Sequence of chain 1.B:
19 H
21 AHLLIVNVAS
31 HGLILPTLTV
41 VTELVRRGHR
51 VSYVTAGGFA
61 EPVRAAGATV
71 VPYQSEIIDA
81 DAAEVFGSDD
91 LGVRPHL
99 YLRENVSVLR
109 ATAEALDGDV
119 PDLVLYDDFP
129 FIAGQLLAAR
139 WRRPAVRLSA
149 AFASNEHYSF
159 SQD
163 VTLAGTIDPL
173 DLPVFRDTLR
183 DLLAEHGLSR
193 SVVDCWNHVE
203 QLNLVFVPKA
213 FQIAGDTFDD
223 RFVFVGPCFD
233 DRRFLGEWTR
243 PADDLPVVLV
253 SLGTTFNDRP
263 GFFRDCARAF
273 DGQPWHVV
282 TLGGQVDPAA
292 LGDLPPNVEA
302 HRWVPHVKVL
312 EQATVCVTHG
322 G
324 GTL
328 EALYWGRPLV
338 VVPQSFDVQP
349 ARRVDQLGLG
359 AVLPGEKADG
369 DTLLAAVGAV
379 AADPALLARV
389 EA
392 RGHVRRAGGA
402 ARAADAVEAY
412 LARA

A protein and the small-molecule ligand that binds it are described below.
Small molecule (SMILES): COC(=O)NC1=C2/C(=C\CSSSC)[C@](O)(C#C/C=C\C#C[C@@H]2O[C@@H]2O[C@H](C)[C@@H](NO)[C@H](O)[C@H]2O)CC1=O

Binding-site contacts:
Ligand atom C6 contacts residue HIS96 of chain 1.B at 3.8 Å.
Ligand atom S3 contacts residue VAL85 of chain 1.B at 3.8 Å.
Ligand atom C12 contacts residue MSE162 of chain 1.B at 3.6 Å.
Ligand atom C1 contacts residue TYR99 of chain 1.B at 3.9 Å (hydrophobic).
Ligand atom C24 contacts residue PHE258 of chain 1.B at 3.6 Å (hydrophobic).
Ligand atom C17 contacts residue TYR99 of chain 1.B at 3.8 Å (hydrophobic).
Ligand atom C13 contacts residue PHE343 of chain 1.B at 3.6 Å (hydrophobic).
Ligand atom C10 contacts residue HIS96 of chain 1.B at 3.7 Å.
Ligand atom C11 contacts residue PHE86 of chain 1.B at 3.7 Å (hydrophobic).
Ligand atom C9 contacts residue HIS96 of chain 1.B at 3.5 Å.
Ligand atom O3 contacts residue SER159 of chain 1.B at 3.9 Å.
Ligand atom C10 contacts residue PHE86 of chain 1.B at 3.8 Å (hydrophobic).
Ligand atom C7 contacts residue TYR99 of chain 1.B at 3.8 Å (hydrophobic).
Ligand atom C18 contacts residue PHE86 of chain 1.B at 3.7 Å (hydrophobic).
Ligand atom C13 contacts residue MSE162 of chain 1.B at 3.9 Å.
Ligand atom O3 contacts residue MSE162 of chain 1.B at 3.9 Å.
Ligand atom O2 contacts residue PHE127 of chain 1.B at 3.7 Å.
Ligand atom C5 contacts residue HIS96 of chain 1.B at 3.6 Å.
Ligand atom C17 contacts residue PHE127 of chain 1.B at 3.3 Å (hydrophobic).
Ligand atom S2 contacts residue PRO95 of chain 1.B at 3.6 Å (h-bond).
Ligand atom C4 contacts residue TYR99 of chain 1.B at 3.9 Å (hydrophobic).
Ligand atom C2 contacts residue TYR99 of chain 1.B at 3.9 Å (hydrophobic).
Ligand atom C11 contacts residue ALA166 of chain 1.B at 3.9 Å (hydrophobic).
Ligand atom O4 contacts residue TYR99 of chain 1.B at 3.8 Å.
Ligand atom O6 contacts residue ASP344 of chain 1.B at 2.3 Å (salt-bridge).
Ligand atom O6 contacts residue THR257 of chain 1.B at 3.6 Å.
Ligand atom C12 contacts residue PHE343 of chain 1.B at 3.4 Å (hydrophobic).
Ligand atom O1 contacts residue TYR99 of chain 1.B at 3.5 Å.
Ligand atom O1 contacts residue TRP198 of chain 1.B at 3.1 Å.
Ligand atom O8 contacts residue PHE127 of chain 1.B at 3.7 Å.
Ligand atom C12 contacts residue VAL163 of chain 1.B at 3.9 Å (hydrophobic).
Ligand atom S1 contacts residue PHE127 of chain 1.B at 3.2 Å.
Ligand atom O2 contacts residue TYR99 of chain 1.B at 3.2 Å.
Ligand atom O4 contacts residue PRO95 of chain 1.B at 3.2 Å.
Ligand atom N2 contacts residue ASP344 of chain 1.B at 3.0 Å (salt-bridge).
Ligand atom O4 contacts residue HIS96 of chain 1.B at 3.0 Å (h-bond).
Ligand atom C11 contacts residue THR168 of chain 1.B at 3.7 Å.
Ligand atom S3 contacts residue MSE98 of chain 1.B at 3.3 Å (h-bond).
Ligand atom C16 contacts residue TYR99 of chain 1.B at 3.8 Å (hydrophobic).
Ligand atom C12 contacts residue ALA166 of chain 1.B at 3.8 Å (hydrophobic).